Binding-site contacts:
Ligand atom C6 contacts residue SER14 of chain 1.C at 4.0 Å.
Ligand atom C2 contacts residue SER14 of chain 1.C at 2.4 Å.
Ligand atom C2 contacts residue GLU10 of chain 1.C at 4.2 Å.
Ligand atom O2 contacts residue GLU13 of chain 1.C at 4.5 Å.
Ligand atom O3 contacts residue SER14 of chain 1.C at 4.2 Å.
Ligand atom O5 contacts residue PHE5 of chain 1.C at 3.7 Å.
Ligand atom C1 contacts residue SER14 of chain 1.C at 1.4 Å.
Ligand atom O2 contacts residue SER14 of chain 1.C at 3.6 Å (h-bond).
Ligand atom O5 contacts residue GLU10 of chain 1.C at 4.5 Å.
Ligand atom O4 contacts residue SER14 of chain 1.C at 4.4 Å.
Ligand atom C2 contacts residue GLU13 of chain 1.C at 4.2 Å.
Ligand atom C3 contacts residue SER14 of chain 1.C at 2.9 Å.
Ligand atom C5 contacts residue SER14 of chain 1.C at 2.7 Å.
Ligand atom C1 contacts residue PHE5 of chain 1.C at 4.0 Å (hydrophobic).
Ligand atom C1 contacts residue GLU13 of chain 1.C at 4.5 Å.
Ligand atom O5 contacts residue SER14 of chain 1.C at 2.3 Å (h-bond).
Ligand atom C4 contacts residue SER14 of chain 1.C at 3.4 Å.
Ligand atom C1 contacts residue GLU10 of chain 1.C at 3.4 Å.
Ligand atom O2 contacts residue GLU10 of chain 1.C at 3.8 Å.

Sequence of chain 1.C:
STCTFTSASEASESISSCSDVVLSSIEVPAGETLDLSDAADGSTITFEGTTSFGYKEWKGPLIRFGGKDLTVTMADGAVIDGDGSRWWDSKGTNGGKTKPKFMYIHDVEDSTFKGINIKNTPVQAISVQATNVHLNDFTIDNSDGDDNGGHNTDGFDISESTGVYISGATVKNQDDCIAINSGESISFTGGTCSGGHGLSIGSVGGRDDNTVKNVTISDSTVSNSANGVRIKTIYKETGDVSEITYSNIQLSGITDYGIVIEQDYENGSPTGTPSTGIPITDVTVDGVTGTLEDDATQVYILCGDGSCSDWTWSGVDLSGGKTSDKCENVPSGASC

The protein below binds the small molecule below.
Small molecule (SMILES): OC[C@H]1O[C@H](O)[C@@H](O)[C@@H](O)[C@@H]1O